This small molecule binds to this protein.
Small molecule (SMILES): CC(=O)N[C@H]1[C@H](O[C@H]2[C@H](O)[C@@H](NC(C)=O)CO[C@@H]2CO)O[C@H](CO)[C@@H](O)[C@@H]1O

Sequence of chain 2.A:
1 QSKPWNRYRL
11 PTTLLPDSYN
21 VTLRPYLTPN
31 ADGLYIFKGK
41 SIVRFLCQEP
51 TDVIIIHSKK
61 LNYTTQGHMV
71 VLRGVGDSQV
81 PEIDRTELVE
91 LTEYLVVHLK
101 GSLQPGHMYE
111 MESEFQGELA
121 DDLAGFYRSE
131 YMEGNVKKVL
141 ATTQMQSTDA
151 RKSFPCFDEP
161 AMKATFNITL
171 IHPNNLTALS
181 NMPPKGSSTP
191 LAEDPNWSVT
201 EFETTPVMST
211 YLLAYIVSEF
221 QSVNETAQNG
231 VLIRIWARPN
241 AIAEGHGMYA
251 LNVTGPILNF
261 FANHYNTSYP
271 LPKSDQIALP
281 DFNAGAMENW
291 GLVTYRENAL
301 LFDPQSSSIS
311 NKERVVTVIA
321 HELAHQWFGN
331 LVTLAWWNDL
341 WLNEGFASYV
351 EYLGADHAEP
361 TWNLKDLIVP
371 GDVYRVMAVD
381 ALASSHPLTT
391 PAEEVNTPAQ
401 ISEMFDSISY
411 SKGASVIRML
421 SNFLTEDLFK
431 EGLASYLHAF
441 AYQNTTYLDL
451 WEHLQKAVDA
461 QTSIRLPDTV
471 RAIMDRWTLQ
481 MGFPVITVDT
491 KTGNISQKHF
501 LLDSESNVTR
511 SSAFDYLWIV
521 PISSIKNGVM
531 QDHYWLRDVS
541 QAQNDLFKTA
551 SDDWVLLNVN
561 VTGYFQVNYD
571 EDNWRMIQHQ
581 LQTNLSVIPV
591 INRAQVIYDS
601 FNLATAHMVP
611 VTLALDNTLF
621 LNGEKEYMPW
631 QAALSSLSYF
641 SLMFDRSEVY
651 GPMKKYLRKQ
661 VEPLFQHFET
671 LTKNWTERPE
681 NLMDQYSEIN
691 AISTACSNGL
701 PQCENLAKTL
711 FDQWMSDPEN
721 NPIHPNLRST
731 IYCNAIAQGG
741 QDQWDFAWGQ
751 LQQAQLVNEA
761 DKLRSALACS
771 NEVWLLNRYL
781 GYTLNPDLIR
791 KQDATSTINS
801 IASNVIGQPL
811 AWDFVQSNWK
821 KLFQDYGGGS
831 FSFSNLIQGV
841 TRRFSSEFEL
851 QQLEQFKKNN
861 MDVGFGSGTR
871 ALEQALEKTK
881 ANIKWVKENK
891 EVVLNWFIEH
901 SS

Binding-site contacts:
Ligand atom C3 contacts residue ASN175 of chain 2.A at 3.6 Å.
Ligand atom O3 contacts residue GLU219 of chain 2.A at 4.0 Å.
Ligand atom O7 contacts residue ASN175 of chain 2.A at 2.9 Å (h-bond).
Ligand atom C3 contacts residue GLU219 of chain 2.A at 4.0 Å.
Ligand atom C8 contacts residue THR28 of chain 2.A at 4.2 Å.
Ligand atom N2 contacts residue ASN175 of chain 2.A at 2.7 Å (h-bond).
Ligand atom O5 contacts residue ASN175 of chain 2.A at 2.3 Å (h-bond).
Ligand atom N2 contacts residue GLU219 of chain 2.A at 3.1 Å (salt-bridge).
Ligand atom C7 contacts residue ASN175 of chain 2.A at 3.0 Å.
Ligand atom C1 contacts residue ASN175 of chain 2.A at 1.4 Å.
Ligand atom C8 contacts residue GLU219 of chain 2.A at 3.5 Å.
Ligand atom C4 contacts residue ASN175 of chain 2.A at 4.0 Å.
Ligand atom C7 contacts residue GLU219 of chain 2.A at 3.8 Å.
Ligand atom C2 contacts residue GLU219 of chain 2.A at 4.1 Å.
Ligand atom O3 contacts residue LYS138 of chain 2.A at 3.8 Å.
Ligand atom C2 contacts residue ASN175 of chain 2.A at 2.3 Å.
Ligand atom C8 contacts residue ASN175 of chain 2.A at 4.1 Å.
Ligand atom C5 contacts residue ASN175 of chain 2.A at 3.5 Å.